Binding-site contacts:
Ligand atom C3 contacts residue ASN57 of chain 1.A at 3.9 Å.
Ligand atom O5 contacts residue ARG14 of chain 1.A at 4.0 Å.
Ligand atom C5 contacts residue ASN57 of chain 1.A at 3.7 Å.
Ligand atom N2 contacts residue ASN57 of chain 1.A at 2.9 Å (h-bond).
Ligand atom C8 contacts residue ASN57 of chain 1.A at 3.9 Å.
Ligand atom C6 contacts residue ARG14 of chain 1.A at 4.2 Å.
Ligand atom C1 contacts residue ASN57 of chain 1.A at 1.5 Å.
Ligand atom O5 contacts residue ASN57 of chain 1.A at 2.4 Å (h-bond).
Ligand atom C7 contacts residue ASN57 of chain 1.A at 3.5 Å.
Ligand atom C2 contacts residue ASN57 of chain 1.A at 2.5 Å.
Ligand atom O7 contacts residue ASN57 of chain 1.A at 4.4 Å.
Ligand atom C1 contacts residue ARG14 of chain 1.A at 4.0 Å.
Ligand atom C5 contacts residue ARG14 of chain 1.A at 3.8 Å.
Ligand atom C4 contacts residue ASN57 of chain 1.A at 4.3 Å.

A protein and the small-molecule ligand that binds it are described below.
Small molecule (SMILES): CC(=O)N[C@@H]1[C@@H](O)[C@H](O)[C@@H](CO)O[C@H]1O

Sequence of chain 1.A:
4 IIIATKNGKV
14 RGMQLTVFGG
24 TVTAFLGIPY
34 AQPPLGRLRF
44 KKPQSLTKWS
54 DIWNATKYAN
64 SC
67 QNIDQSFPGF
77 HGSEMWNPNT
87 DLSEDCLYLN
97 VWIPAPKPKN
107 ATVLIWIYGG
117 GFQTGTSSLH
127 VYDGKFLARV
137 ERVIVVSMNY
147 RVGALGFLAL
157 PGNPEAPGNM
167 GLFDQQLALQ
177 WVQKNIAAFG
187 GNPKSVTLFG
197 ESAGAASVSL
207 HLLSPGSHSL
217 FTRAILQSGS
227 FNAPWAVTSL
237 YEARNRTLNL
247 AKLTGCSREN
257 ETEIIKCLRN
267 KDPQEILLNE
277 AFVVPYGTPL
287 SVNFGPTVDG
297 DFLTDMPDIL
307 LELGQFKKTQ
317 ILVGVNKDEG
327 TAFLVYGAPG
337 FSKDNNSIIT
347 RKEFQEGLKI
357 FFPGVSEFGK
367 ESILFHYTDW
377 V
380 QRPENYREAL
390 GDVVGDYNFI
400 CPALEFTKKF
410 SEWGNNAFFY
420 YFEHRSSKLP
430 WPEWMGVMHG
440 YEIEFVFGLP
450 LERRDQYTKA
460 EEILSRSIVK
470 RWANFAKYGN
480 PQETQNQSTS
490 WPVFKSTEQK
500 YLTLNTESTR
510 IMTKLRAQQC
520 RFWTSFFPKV